The small molecule below binds the protein below.
Small molecule (SMILES): Oc1ccc(/C=C/c2cc(O)cc(O)c2)cc1

Sequence of chain 1.B:
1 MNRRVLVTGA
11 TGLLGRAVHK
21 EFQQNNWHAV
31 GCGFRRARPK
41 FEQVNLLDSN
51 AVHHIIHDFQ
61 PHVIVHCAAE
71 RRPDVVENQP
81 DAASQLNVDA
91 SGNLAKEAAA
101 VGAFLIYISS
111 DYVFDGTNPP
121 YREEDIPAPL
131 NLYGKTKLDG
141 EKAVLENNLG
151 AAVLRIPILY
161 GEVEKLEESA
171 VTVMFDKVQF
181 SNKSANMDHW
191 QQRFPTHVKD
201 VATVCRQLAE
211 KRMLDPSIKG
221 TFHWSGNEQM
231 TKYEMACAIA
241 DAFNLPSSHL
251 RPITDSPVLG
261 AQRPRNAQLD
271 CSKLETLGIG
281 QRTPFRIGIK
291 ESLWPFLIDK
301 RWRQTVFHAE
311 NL

Binding-site contacts:
Ligand atom C8 contacts residue THR305 of chain 1.B at 2.9 Å.
Ligand atom C9 contacts residue HIS54 of chain 2.B at 3.8 Å.
Ligand atom C4 contacts residue THR305 of chain 1.B at 3.8 Å.
Ligand atom C14 contacts residue HIS54 of chain 2.B at 3.3 Å.
Ligand atom O1 contacts residue ASN50 of chain 2.B at 3.4 Å.
Ligand atom C2 contacts residue GLU42 of chain 2.B at 3.4 Å.
Ligand atom C4 contacts residue ASP58 of chain 2.B at 3.7 Å.
Ligand atom O3 contacts residue GLU42 of chain 2.B at 2.6 Å (salt-bridge).
Ligand atom C11 contacts residue ALA51 of chain 2.B at 3.6 Å (hydrophobic).
Ligand atom C2 contacts residue ARG303 of chain 1.B at 3.7 Å.
Ligand atom C3 contacts residue ASP58 of chain 2.B at 3.7 Å.
Ligand atom C3 contacts residue ARG303 of chain 1.B at 3.9 Å.
Ligand atom C4 contacts residue VAL306 of chain 1.B at 3.6 Å (hydrophobic).
Ligand atom C2 contacts residue VAL306 of chain 1.B at 3.8 Å (hydrophobic).
Ligand atom C9 contacts residue ASN311 of chain 1.B at 3.6 Å.
Ligand atom C1 contacts residue GLU42 of chain 2.B at 3.4 Å.
Ligand atom C1 contacts residue VAL306 of chain 1.B at 3.8 Å (hydrophobic).
Ligand atom C9 contacts residue THR305 of chain 1.B at 3.7 Å.
Ligand atom C2 contacts residue TRP302 of chain 1.B at 4.0 Å (hydrophobic).
Ligand atom O2 contacts residue VAL306 of chain 1.B at 3.9 Å.
Ligand atom C12 contacts residue GLU310 of chain 1.B at 3.4 Å.
Ligand atom C12 contacts residue ASN50 of chain 2.B at 3.8 Å.
Ligand atom C7 contacts residue HIS54 of chain 2.B at 3.8 Å.
Ligand atom C11 contacts residue ASN311 of chain 1.B at 3.8 Å.
Ligand atom C11 contacts residue ASP48 of chain 2.B at 3.7 Å.
Ligand atom O2 contacts residue ARG303 of chain 1.B at 3.0 Å.
Ligand atom O2 contacts residue ASP58 of chain 2.B at 2.8 Å (salt-bridge).
Ligand atom C10 contacts residue ALA51 of chain 2.B at 3.5 Å (hydrophobic).
Ligand atom C8 contacts residue HIS54 of chain 2.B at 3.7 Å.
Ligand atom C3 contacts residue VAL306 of chain 1.B at 3.6 Å (hydrophobic).
Ligand atom O3 contacts residue VAL44 of chain 2.B at 3.8 Å.
Ligand atom O2 contacts residue TRP302 of chain 1.B at 3.6 Å.
Ligand atom C13 contacts residue HIS308 of chain 1.B at 3.0 Å.
Ligand atom C11 contacts residue GLU310 of chain 1.B at 3.7 Å.
Ligand atom C13 contacts residue HIS54 of chain 2.B at 3.5 Å.
Ligand atom C14 contacts residue THR305 of chain 1.B at 3.7 Å.
Ligand atom C14 contacts residue HIS308 of chain 1.B at 3.3 Å.
Ligand atom C8 contacts residue ASN311 of chain 1.B at 3.9 Å.
Ligand atom C10 contacts residue ASN311 of chain 1.B at 3.4 Å.
Ligand atom O1 contacts residue GLU310 of chain 1.B at 3.1 Å (salt-bridge).

Sequence of chain 2.B:
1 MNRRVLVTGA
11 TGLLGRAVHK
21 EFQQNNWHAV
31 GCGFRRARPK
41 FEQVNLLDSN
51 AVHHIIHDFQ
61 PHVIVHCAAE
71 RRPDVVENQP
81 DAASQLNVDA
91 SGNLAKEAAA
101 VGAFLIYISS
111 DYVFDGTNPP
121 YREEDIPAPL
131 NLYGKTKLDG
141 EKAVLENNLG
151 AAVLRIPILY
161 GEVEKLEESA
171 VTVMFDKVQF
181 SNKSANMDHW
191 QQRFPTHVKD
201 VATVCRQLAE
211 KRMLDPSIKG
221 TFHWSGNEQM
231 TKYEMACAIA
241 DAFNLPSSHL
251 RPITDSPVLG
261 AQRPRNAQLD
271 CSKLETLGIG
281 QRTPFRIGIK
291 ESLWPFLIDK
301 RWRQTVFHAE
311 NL